This protein binds this small molecule.
Small molecule (SMILES): CC(C)N1C(=O)C(NC2CCN(c3ncc(CC(=O)O)cc3Cl)CC2)=C(c2ccccc2)S1(=O)=O

Binding-site contacts:
Ligand atom C23 contacts residue PHE113 of chain 1.D at 3.6 Å (hydrophobic).
Ligand atom C14 contacts residue ILE93 of chain 1.D at 3.5 Å (hydrophobic).
Ligand atom C29 contacts residue GLU65 of chain 1.D at 3.7 Å.
Ligand atom O17 contacts residue HIS219 of chain 1.D at 2.9 Å (h-bond).
Ligand atom C25 contacts residue PHE113 of chain 1.D at 3.3 Å (hydrophobic).
Ligand atom CL1 contacts residue PHE113 of chain 1.D at 3.6 Å.
Ligand atom O32 contacts residue ASN23 of chain 1.D at 2.8 Å (h-bond).
Ligand atom N26 contacts residue LEU58 of chain 1.D at 3.5 Å (h-bond).
Ligand atom O31 contacts residue LEU114 of chain 1.D at 2.9 Å (h-bond).
Ligand atom O31 contacts residue PHE113 of chain 1.D at 3.5 Å.
Ligand atom C12 contacts residue LEU97 of chain 1.D at 3.8 Å (hydrophobic).
Ligand atom CL1 contacts residue GLU99 of chain 1.D at 3.6 Å.
Ligand atom O32 contacts residue ARG103 of chain 1.D at 2.9 Å (salt-bridge).
Ligand atom C24 contacts residue LEU58 of chain 1.D at 3.5 Å (hydrophobic).
Ligand atom C29 contacts residue LEU114 of chain 1.D at 3.6 Å (hydrophobic).
Ligand atom O6 contacts residue PHE55 of chain 1.D at 3.5 Å (h-bond).
Ligand atom N26 contacts residue PHE113 of chain 1.D at 3.6 Å.
Ligand atom C3 contacts residue LEU226 of chain 1.D at 3.6 Å (hydrophobic).
Ligand atom C30 contacts residue LEU114 of chain 1.D at 3.3 Å (hydrophobic).
Ligand atom N18 contacts residue ALA59 of chain 1.D at 3.7 Å.
Ligand atom N22 contacts residue PHE113 of chain 1.D at 3.4 Å.
Ligand atom C12 contacts residue THR100 of chain 1.D at 3.3 Å.
Ligand atom CL1 contacts residue THR100 of chain 1.D at 3.7 Å.
Ligand atom C30 contacts residue ARG103 of chain 1.D at 3.4 Å.
Ligand atom CL1 contacts residue MET96 of chain 1.D at 3.4 Å.
Ligand atom C24 contacts residue PHE55 of chain 1.D at 3.5 Å (hydrophobic).
Ligand atom O6 contacts residue THR56 of chain 1.D at 3.6 Å.
Ligand atom C11 contacts residue THR100 of chain 1.D at 3.6 Å.
Ligand atom C34 contacts residue PHE113 of chain 1.D at 3.4 Å (hydrophobic).
Ligand atom O6 contacts residue ALA59 of chain 1.D at 3.8 Å.
Ligand atom O17 contacts residue TRP241 of chain 1.D at 3.4 Å.
Ligand atom O16 contacts residue PHE133 of chain 1.D at 3.3 Å.
Ligand atom O32 contacts residue LEU114 of chain 1.D at 3.5 Å.
Ligand atom C27 contacts residue LEU58 of chain 1.D at 3.7 Å (hydrophobic).
Ligand atom C13 contacts residue ILE93 of chain 1.D at 3.7 Å (hydrophobic).
Ligand atom C1 contacts residue LEU226 of chain 1.D at 3.7 Å (hydrophobic).
Ligand atom N18 contacts residue PHE55 of chain 1.D at 3.4 Å (h-bond).
Ligand atom O16 contacts residue LEU129 of chain 1.D at 3.4 Å.
Ligand atom C34 contacts residue SER62 of chain 1.D at 3.7 Å.
Ligand atom O31 contacts residue ARG103 of chain 1.D at 3.0 Å (salt-bridge).

Sequence of chain 1.D:
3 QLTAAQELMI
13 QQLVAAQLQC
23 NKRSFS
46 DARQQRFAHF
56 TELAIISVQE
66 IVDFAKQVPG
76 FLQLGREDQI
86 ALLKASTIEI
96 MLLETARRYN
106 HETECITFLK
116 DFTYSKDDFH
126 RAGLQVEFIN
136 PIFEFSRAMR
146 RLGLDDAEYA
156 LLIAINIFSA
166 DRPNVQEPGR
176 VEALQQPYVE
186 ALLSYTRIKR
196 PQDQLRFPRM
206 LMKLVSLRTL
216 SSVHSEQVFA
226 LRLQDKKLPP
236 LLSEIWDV